Binding-site contacts:
Ligand atom C2 contacts residue ASN82 of chain 1.F at 2.2 Å.
Ligand atom O5 contacts residue ASN82 of chain 1.F at 2.4 Å (h-bond).
Ligand atom C7 contacts residue ASN79 of chain 1.F at 3.3 Å.
Ligand atom O7 contacts residue HIS75 of chain 1.F at 4.0 Å.
Ligand atom C8 contacts residue ASN82 of chain 1.F at 4.5 Å.
Ligand atom C4 contacts residue ASN82 of chain 1.F at 4.1 Å.
Ligand atom C8 contacts residue ASN79 of chain 1.F at 3.3 Å.
Ligand atom C5 contacts residue ASN82 of chain 1.F at 3.7 Å.
Ligand atom C7 contacts residue HIS75 of chain 1.F at 4.2 Å.
Ligand atom O7 contacts residue GLU104 of chain 1.A at 3.3 Å (salt-bridge).
Ligand atom N2 contacts residue ASN82 of chain 1.F at 2.6 Å (h-bond).
Ligand atom C7 contacts residue GLY78 of chain 1.F at 4.3 Å.
Ligand atom C8 contacts residue HIS75 of chain 1.F at 3.4 Å.
Ligand atom N2 contacts residue ASN79 of chain 1.F at 4.3 Å.
Ligand atom C7 contacts residue ASN82 of chain 1.F at 3.5 Å.
Ligand atom C8 contacts residue GLY78 of chain 1.F at 3.7 Å.
Ligand atom C1 contacts residue ASN82 of chain 1.F at 1.4 Å.
Ligand atom O7 contacts residue ASN79 of chain 1.F at 3.0 Å (h-bond).
Ligand atom N2 contacts residue GLY78 of chain 1.F at 4.3 Å.
Ligand atom C3 contacts residue ASN82 of chain 1.F at 3.6 Å.
Ligand atom O7 contacts residue ASN82 of chain 1.F at 3.8 Å.
Ligand atom C7 contacts residue GLU104 of chain 1.A at 4.5 Å.

The protein below binds the small molecule below.
Small molecule (SMILES): CC(=O)N[C@@H]1[C@@H](O)[C@H](O)[C@@H](CO)O[C@H]1O

Sequence of chain 1.F:
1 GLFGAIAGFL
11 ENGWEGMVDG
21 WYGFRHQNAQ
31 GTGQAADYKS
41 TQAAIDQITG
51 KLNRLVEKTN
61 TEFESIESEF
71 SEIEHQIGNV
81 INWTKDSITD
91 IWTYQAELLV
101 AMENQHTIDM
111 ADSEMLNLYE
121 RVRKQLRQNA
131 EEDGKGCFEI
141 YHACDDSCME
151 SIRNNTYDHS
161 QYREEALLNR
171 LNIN

Sequence of chain 1.A:
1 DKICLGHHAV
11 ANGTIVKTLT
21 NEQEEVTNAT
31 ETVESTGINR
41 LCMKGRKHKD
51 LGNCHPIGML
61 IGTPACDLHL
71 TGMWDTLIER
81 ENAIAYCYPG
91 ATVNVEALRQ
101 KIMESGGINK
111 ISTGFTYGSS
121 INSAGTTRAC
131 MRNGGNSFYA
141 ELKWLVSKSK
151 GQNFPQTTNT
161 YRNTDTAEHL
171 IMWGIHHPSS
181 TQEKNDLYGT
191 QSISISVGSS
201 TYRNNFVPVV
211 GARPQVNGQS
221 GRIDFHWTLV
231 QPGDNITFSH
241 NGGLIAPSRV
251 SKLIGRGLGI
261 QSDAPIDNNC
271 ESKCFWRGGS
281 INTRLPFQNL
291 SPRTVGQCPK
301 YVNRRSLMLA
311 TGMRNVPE